Sequence of chain 1.D:
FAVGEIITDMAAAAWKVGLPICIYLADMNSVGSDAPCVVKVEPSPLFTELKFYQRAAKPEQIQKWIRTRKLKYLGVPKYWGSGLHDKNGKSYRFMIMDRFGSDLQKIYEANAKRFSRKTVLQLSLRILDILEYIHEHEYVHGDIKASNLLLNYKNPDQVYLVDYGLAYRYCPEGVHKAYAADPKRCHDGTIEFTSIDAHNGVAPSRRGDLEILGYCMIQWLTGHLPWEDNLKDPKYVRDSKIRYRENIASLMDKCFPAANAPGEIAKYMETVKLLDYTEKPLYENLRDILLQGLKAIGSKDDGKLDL

Binding-site contacts:
Ligand atom C1 contacts residue VAL69 of chain 1.D at 3.8 Å (hydrophobic).
Ligand atom N1 contacts residue VAL69 of chain 1.D at 3.5 Å.
Ligand atom C5 contacts residue LEU184 of chain 1.D at 4.0 Å (hydrophobic).
Ligand atom C16 contacts residue ILE51 of chain 1.D at 3.8 Å (hydrophobic).
Ligand atom N4 contacts residue ILE43 of chain 1.D at 3.9 Å.
Ligand atom F1 contacts residue MET131 of chain 1.D at 3.4 Å.
Ligand atom C14 contacts residue ILE51 of chain 1.D at 3.6 Å (hydrophobic).
Ligand atom N2 contacts residue VAL69 of chain 1.D at 3.8 Å.
Ligand atom C2 contacts residue LEU184 of chain 1.D at 3.8 Å (hydrophobic).
Ligand atom C12 contacts residue VAL196 of chain 1.D at 4.0 Å (hydrophobic).
Ligand atom C10 contacts residue LYS71 of chain 1.D at 3.8 Å.
Ligand atom C2 contacts residue PHE134 of chain 1.D at 3.8 Å (hydrophobic).
Ligand atom O1 contacts residue ILE43 of chain 1.D at 3.7 Å.
Ligand atom C6 contacts residue ILE43 of chain 1.D at 3.9 Å (hydrophobic).
Ligand atom N1 contacts residue PHE134 of chain 1.D at 3.7 Å.
Ligand atom C13 contacts residue ASP132 of chain 1.D at 3.3 Å.
Ligand atom F2 contacts residue ILE51 of chain 1.D at 3.7 Å.
Ligand atom C15 contacts residue ILE51 of chain 1.D at 3.4 Å (hydrophobic).
Ligand atom N3 contacts residue LEU184 of chain 1.D at 3.7 Å.
Ligand atom C13 contacts residue MET131 of chain 1.D at 3.8 Å (hydrophobic).
Ligand atom F2 contacts residue VAL196 of chain 1.D at 3.9 Å.
Ligand atom O2 contacts residue GLU83 of chain 1.D at 3.7 Å.
Ligand atom F1 contacts residue PRO111 of chain 1.D at 3.6 Å.
Ligand atom C12 contacts residue MET131 of chain 1.D at 3.8 Å (hydrophobic).
Ligand atom C3 contacts residue PHE134 of chain 1.D at 3.1 Å (hydrophobic).
Ligand atom C10 contacts residue VAL196 of chain 1.D at 3.9 Å (hydrophobic).
Ligand atom C11 contacts residue VAL196 of chain 1.D at 3.6 Å (hydrophobic).
Ligand atom O2 contacts residue ASP197 of chain 1.D at 3.3 Å (salt-bridge).
Ligand atom F1 contacts residue TYR87 of chain 1.D at 4.0 Å.
Ligand atom C11 contacts residue LYS71 of chain 1.D at 3.5 Å.
Ligand atom C4 contacts residue ILE43 of chain 1.D at 3.8 Å (hydrophobic).
Ligand atom O2 contacts residue LYS71 of chain 1.D at 2.7 Å (salt-bridge).
Ligand atom C18 contacts residue LEU184 of chain 1.D at 3.9 Å (hydrophobic).
Ligand atom N1 contacts residue ASP132 of chain 1.D at 3.2 Å (salt-bridge).
Ligand atom N2 contacts residue ARG133 of chain 1.D at 3.6 Å.
Ligand atom C1 contacts residue ASP132 of chain 1.D at 3.7 Å.
Ligand atom F2 contacts residue LYS71 of chain 1.D at 3.3 Å.
Ligand atom O2 contacts residue VAL196 of chain 1.D at 3.5 Å.
Ligand atom N2 contacts residue PHE134 of chain 1.D at 2.8 Å (h-bond).
Ligand atom C13 contacts residue PHE134 of chain 1.D at 3.7 Å (hydrophobic).

This small molecule binds to this protein.
Small molecule (SMILES): O=C1CN(c2ccccc2)c2nc(Nc3cc(F)c(O)c(F)c3)ncc2N1